This small molecule binds to this protein.
Small molecule (SMILES): CC(=O)N[C@H]1[C@H](O[C@H]2[C@@H](O)[C@@H](CO)O[C@@H](O[C@H]3[C@H](O)[C@@H](O)[C@H](O)O[C@@H]3CO)[C@@H]2O)O[C@H](CO)[C@@H](O)[C@@H]1O

Sequence of chain 1.B:
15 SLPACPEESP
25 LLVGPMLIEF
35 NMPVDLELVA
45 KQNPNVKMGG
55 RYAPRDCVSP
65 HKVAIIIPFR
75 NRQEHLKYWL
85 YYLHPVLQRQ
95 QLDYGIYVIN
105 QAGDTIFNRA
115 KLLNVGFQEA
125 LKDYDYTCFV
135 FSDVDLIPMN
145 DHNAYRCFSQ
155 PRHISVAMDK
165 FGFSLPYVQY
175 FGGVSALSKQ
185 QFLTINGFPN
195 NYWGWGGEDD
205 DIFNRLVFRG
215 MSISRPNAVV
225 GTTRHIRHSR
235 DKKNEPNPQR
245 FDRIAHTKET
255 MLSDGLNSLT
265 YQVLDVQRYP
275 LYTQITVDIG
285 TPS

Binding-site contacts:
Ligand atom C4 contacts residue TYR171 of chain 1.B at 3.8 Å (hydrophobic).
Ligand atom C3 contacts residue ASP203 of chain 1.B at 3.5 Å.
Ligand atom C7 contacts residue ASP204 of chain 1.B at 3.6 Å.
Ligand atom C3 contacts residue TYR171 of chain 1.B at 3.7 Å (hydrophobic).
Ligand atom C2 contacts residue TYR171 of chain 1.B at 4.0 Å (hydrophobic).
Ligand atom N2 contacts residue GLY201 of chain 1.B at 3.7 Å.
Ligand atom O3 contacts residue GOL1 of chain 1.P at 3.8 Å.
Ligand atom O7 contacts residue GLY201 of chain 1.B at 4.1 Å.
Ligand atom C8 contacts residue ILE248 of chain 1.B at 3.8 Å (hydrophobic).
Ligand atom C1 contacts residue TYR171 of chain 1.B at 3.5 Å (hydrophobic).
Ligand atom C5 contacts residue TYR171 of chain 1.B at 3.7 Å (hydrophobic).
Ligand atom N2 contacts residue ASP204 of chain 1.B at 2.8 Å (salt-bridge).
Ligand atom O3 contacts residue GLY200 of chain 1.B at 3.6 Å.
Ligand atom C4 contacts residue TRP199 of chain 1.B at 4.0 Å (hydrophobic).
Ligand atom O7 contacts residue TRP199 of chain 1.B at 3.9 Å.
Ligand atom O3 contacts residue GLY201 of chain 1.B at 2.9 Å (h-bond).
Ligand atom O3 contacts residue ASP203 of chain 1.B at 2.7 Å (salt-bridge).
Ligand atom C3 contacts residue GLY201 of chain 1.B at 4.0 Å.
Ligand atom O4 contacts residue GOL1 of chain 1.P at 3.4 Å.
Ligand atom O4 contacts residue ASP203 of chain 1.B at 2.8 Å (salt-bridge).
Ligand atom C8 contacts residue PHE245 of chain 1.B at 3.9 Å (hydrophobic).
Ligand atom C2 contacts residue TRP199 of chain 1.B at 4.1 Å (hydrophobic).
Ligand atom O3 contacts residue ASP204 of chain 1.B at 4.1 Å.
Ligand atom C2 contacts residue ASP204 of chain 1.B at 3.7 Å.
Ligand atom C6 contacts residue TYR174 of chain 1.B at 3.9 Å (hydrophobic).
Ligand atom C7 contacts residue ARG244 of chain 1.B at 3.7 Å.
Ligand atom C4 contacts residue ASP203 of chain 1.B at 3.7 Å.
Ligand atom C7 contacts residue GLY201 of chain 1.B at 3.7 Å.
Ligand atom C8 contacts residue ASP204 of chain 1.B at 3.5 Å.
Ligand atom O2 contacts residue PHE245 of chain 1.B at 4.0 Å.
Ligand atom O6 contacts residue TRP199 of chain 1.B at 3.9 Å.
Ligand atom C8 contacts residue ARG244 of chain 1.B at 3.9 Å.
Ligand atom O7 contacts residue ARG244 of chain 1.B at 2.8 Å (salt-bridge).
Ligand atom O4 contacts residue TYR174 of chain 1.B at 3.6 Å.
Ligand atom C3 contacts residue ASP204 of chain 1.B at 3.9 Å.
Ligand atom O6 contacts residue PHE165 of chain 1.B at 3.6 Å.
Ligand atom O5 contacts residue TYR171 of chain 1.B at 4.0 Å.
Ligand atom C3 contacts residue TYR171 of chain 1.B at 4.1 Å (hydrophobic).
Ligand atom C8 contacts residue GLY201 of chain 1.B at 3.8 Å.
Ligand atom C6 contacts residue PHE165 of chain 1.B at 3.6 Å (hydrophobic).